Sequence of chain 1.B:
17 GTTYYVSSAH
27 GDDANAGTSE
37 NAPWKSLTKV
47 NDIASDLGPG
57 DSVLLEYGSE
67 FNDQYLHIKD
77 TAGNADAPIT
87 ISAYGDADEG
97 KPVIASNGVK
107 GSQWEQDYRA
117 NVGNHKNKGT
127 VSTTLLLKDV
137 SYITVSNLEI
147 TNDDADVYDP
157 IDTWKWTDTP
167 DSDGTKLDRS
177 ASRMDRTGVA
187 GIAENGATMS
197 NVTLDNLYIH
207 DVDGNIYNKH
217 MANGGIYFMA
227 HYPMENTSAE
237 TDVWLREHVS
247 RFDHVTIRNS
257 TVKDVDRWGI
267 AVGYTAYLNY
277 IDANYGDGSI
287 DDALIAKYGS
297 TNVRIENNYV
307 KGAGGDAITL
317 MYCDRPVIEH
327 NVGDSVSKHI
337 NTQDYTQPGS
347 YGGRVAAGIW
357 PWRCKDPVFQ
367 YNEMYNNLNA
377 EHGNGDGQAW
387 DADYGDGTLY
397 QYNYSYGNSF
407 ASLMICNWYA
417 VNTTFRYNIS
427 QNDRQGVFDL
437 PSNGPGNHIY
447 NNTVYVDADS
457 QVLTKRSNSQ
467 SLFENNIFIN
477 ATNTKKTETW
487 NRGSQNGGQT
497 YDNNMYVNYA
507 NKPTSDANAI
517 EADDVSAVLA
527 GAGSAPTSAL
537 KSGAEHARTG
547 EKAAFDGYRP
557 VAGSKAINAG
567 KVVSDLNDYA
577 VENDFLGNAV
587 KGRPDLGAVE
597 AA

Binding-site contacts:
Ligand atom O4 contacts residue LYS215 of chain 1.B at 2.8 Å (salt-bridge).
Ligand atom O6 contacts residue HIS216 of chain 1.B at 3.3 Å.
Ligand atom C5 contacts residue ASP387 of chain 1.B at 3.5 Å.
Ligand atom C6 contacts residue ASP312 of chain 1.B at 3.7 Å.
Ligand atom O5 contacts residue ASP389 of chain 1.B at 3.6 Å (salt-bridge).
Ligand atom O4 contacts residue TRP356 of chain 1.B at 3.3 Å.
Ligand atom O1 contacts residue MET410 of chain 1.B at 3.6 Å.
Ligand atom O6 contacts residue ASP382 of chain 1.B at 2.8 Å (salt-bridge).
Ligand atom O3 contacts residue HIS121 of chain 1.B at 2.9 Å (h-bond).
Ligand atom C6 contacts residue ALA353 of chain 1.B at 3.6 Å (hydrophobic).
Ligand atom C4 contacts residue LYS215 of chain 1.B at 3.7 Å.
Ligand atom O6 contacts residue VAL351 of chain 1.B at 3.2 Å.
Ligand atom C8 contacts residue ASP389 of chain 1.B at 3.5 Å.
Ligand atom N2 contacts residue CYS412 of chain 1.B at 3.7 Å.
Ligand atom O3 contacts residue LYS215 of chain 1.B at 3.3 Å (salt-bridge).
Ligand atom O5 contacts residue ASP382 of chain 1.B at 3.0 Å (salt-bridge).
Ligand atom N2 contacts residue ASP389 of chain 1.B at 3.1 Å (salt-bridge).
Ligand atom O5 contacts residue ASP387 of chain 1.B at 3.6 Å.
Ligand atom O6 contacts residue TRP358 of chain 1.B at 3.2 Å.
Ligand atom C6 contacts residue HIS216 of chain 1.B at 3.7 Å.
Ligand atom O1 contacts residue CYS412 of chain 1.B at 3.2 Å (h-bond).
Ligand atom C3 contacts residue ASP389 of chain 1.B at 3.5 Å.
Ligand atom O4 contacts residue HIS121 of chain 1.B at 3.3 Å (h-bond).
Ligand atom C1 contacts residue MET410 of chain 1.B at 3.7 Å (hydrophobic).
Ligand atom O6 contacts residue ALA352 of chain 1.B at 3.1 Å (h-bond).
Ligand atom C1 contacts residue ASP389 of chain 1.B at 3.0 Å.
Ligand atom C1 contacts residue LYS215 of chain 1.B at 3.6 Å.
Ligand atom C8 contacts residue TYR390 of chain 1.B at 3.5 Å (hydrophobic).
Ligand atom C2 contacts residue ASP389 of chain 1.B at 3.3 Å.
Ligand atom C5 contacts residue ASP389 of chain 1.B at 3.5 Å.
Ligand atom O4 contacts residue LYS215 of chain 1.B at 2.8 Å (salt-bridge).
Ligand atom O5 contacts residue LYS215 of chain 1.B at 3.1 Å (salt-bridge).
Ligand atom C1 contacts residue CYS412 of chain 1.B at 3.7 Å (hydrophobic).
Ligand atom O1 contacts residue ASP382 of chain 1.B at 3.5 Å (salt-bridge).
Ligand atom C4 contacts residue HIS216 of chain 1.B at 3.4 Å.
Ligand atom C5 contacts residue TRP358 of chain 1.B at 3.7 Å (hydrophobic).
Ligand atom O4 contacts residue HIS216 of chain 1.B at 2.7 Å (h-bond).
Ligand atom O5 contacts residue MET410 of chain 1.B at 3.6 Å.
Ligand atom O6 contacts residue TYR270 of chain 1.B at 3.4 Å.
Ligand atom C6 contacts residue ASP382 of chain 1.B at 3.6 Å.

This protein binds this small molecule.
Small molecule (SMILES): CC(=O)N[C@@H]1[C@@H](O[C@@H]2O[C@H](CO)[C@H](O)[C@H](O)[C@H]2O)[C@H](O)[C@@H](CO)O[C@H]1O